A small-molecule ligand and the protein it binds are described below.
Small molecule (SMILES): COc1cc(Cc2cnc(N)nc2N)cc(OC)c1OC

Binding-site contacts:
Ligand atom C20 contacts residue PHE96 of chain 1.D at 3.5 Å (hydrophobic).
Ligand atom C18 contacts residue PHE96 of chain 1.D at 4.2 Å (hydrophobic).
Ligand atom O19 contacts residue VAL32 of chain 1.D at 4.1 Å.
Ligand atom N4 contacts residue GLU28 of chain 1.D at 2.8 Å (salt-bridge).
Ligand atom C3 contacts residue MET6 of chain 1.D at 4.2 Å (hydrophobic).
Ligand atom N4 contacts residue THR115 of chain 1.D at 4.0 Å.
Ligand atom C1 contacts residue ALA8 of chain 1.D at 4.0 Å (hydrophobic).
Ligand atom N2 contacts residue VAL32 of chain 1.D at 3.8 Å.
Ligand atom N4 contacts residue VAL32 of chain 1.D at 3.4 Å.
Ligand atom C6 contacts residue ALA8 of chain 1.D at 4.1 Å (hydrophobic).
Ligand atom C3 contacts residue GLU28 of chain 1.D at 3.6 Å.
Ligand atom C14 contacts residue ILE51 of chain 1.D at 3.2 Å (hydrophobic).
Ligand atom N7 contacts residue TYR102 of chain 1.D at 3.6 Å.
Ligand atom C9 contacts residue PHE96 of chain 1.D at 3.8 Å (hydrophobic).
Ligand atom O13 contacts residue ILE51 of chain 1.D at 3.6 Å.
Ligand atom N2 contacts residue GLU28 of chain 1.D at 3.0 Å (salt-bridge).
Ligand atom C6 contacts residue PHE96 of chain 1.D at 3.7 Å (hydrophobic).
Ligand atom C1 contacts residue LEU21 of chain 1.D at 4.1 Å (hydrophobic).
Ligand atom C6 contacts residue MET6 of chain 1.D at 3.3 Å (hydrophobic).
Ligand atom C14 contacts residue ALA50 of chain 1.D at 3.6 Å (hydrophobic).
Ligand atom C20 contacts residue LEU55 of chain 1.D at 3.2 Å (hydrophobic).
Ligand atom C11 contacts residue LEU21 of chain 1.D at 4.0 Å (hydrophobic).
Ligand atom N5 contacts residue VAL7 of chain 1.D at 3.5 Å.
Ligand atom C3 contacts residue ALA8 of chain 1.D at 3.0 Å (hydrophobic).
Ligand atom C3 contacts residue VAL32 of chain 1.D at 3.6 Å (hydrophobic).
Ligand atom N5 contacts residue MET6 of chain 1.D at 3.2 Å (h-bond).
Ligand atom C3 contacts residue VAL7 of chain 1.D at 3.8 Å (hydrophobic).
Ligand atom N4 contacts residue ALA8 of chain 1.D at 2.9 Å (h-bond).
Ligand atom N2 contacts residue ALA8 of chain 1.D at 3.1 Å.
Ligand atom N7 contacts residue MET6 of chain 1.D at 2.6 Å (h-bond).
Ligand atom N4 contacts residue MET6 of chain 1.D at 4.2 Å.
Ligand atom C21 contacts residue PHE96 of chain 1.D at 3.6 Å (hydrophobic).
Ligand atom N5 contacts residue ALA8 of chain 1.D at 3.2 Å (h-bond).
Ligand atom C12 contacts residue ILE51 of chain 1.D at 3.4 Å (hydrophobic).
Ligand atom C20 contacts residue VAL32 of chain 1.D at 4.2 Å (hydrophobic).
Ligand atom N7 contacts residue PHE96 of chain 1.D at 2.5 Å (h-bond).
Ligand atom C1 contacts residue GLU28 of chain 1.D at 4.0 Å.
Ligand atom N4 contacts residue VAL7 of chain 1.D at 3.4 Å.
Ligand atom C11 contacts residue ILE51 of chain 1.D at 3.7 Å (hydrophobic).
Ligand atom C15 contacts residue ILE51 of chain 1.D at 3.7 Å (hydrophobic).

Sequence of chain 1.D:
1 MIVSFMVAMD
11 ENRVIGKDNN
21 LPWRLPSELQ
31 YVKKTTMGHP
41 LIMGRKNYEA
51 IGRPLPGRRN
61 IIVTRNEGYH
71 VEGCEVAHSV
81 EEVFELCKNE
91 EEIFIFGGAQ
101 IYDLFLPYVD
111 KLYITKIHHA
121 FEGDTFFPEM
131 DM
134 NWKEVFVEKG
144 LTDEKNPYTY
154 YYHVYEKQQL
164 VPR